This small molecule binds to this protein.
Small molecule (SMILES): CC(=O)N[C@@H]1[C@@H](O)[C@H](O)[C@@H](CO)O[C@H]1O

Binding-site contacts:
Ligand atom C6 contacts residue ASN706 of chain 1.C at 4.4 Å.
Ligand atom C7 contacts residue ASN706 of chain 1.C at 4.1 Å.
Ligand atom C3 contacts residue ASN706 of chain 1.C at 3.8 Å.
Ligand atom C2 contacts residue TYR793 of chain 1.B at 4.2 Å (hydrophobic).
Ligand atom C8 contacts residue TYR793 of chain 1.B at 3.5 Å (hydrophobic).
Ligand atom C4 contacts residue ASN706 of chain 1.C at 4.2 Å.
Ligand atom N2 contacts residue ASN706 of chain 1.C at 3.0 Å (h-bond).
Ligand atom O5 contacts residue ASN706 of chain 1.C at 2.3 Å (h-bond).
Ligand atom N2 contacts residue TYR793 of chain 1.B at 3.8 Å.
Ligand atom C1 contacts residue ASN706 of chain 1.C at 1.4 Å.
Ligand atom C2 contacts residue ASN706 of chain 1.C at 2.5 Å.
Ligand atom O7 contacts residue TYR793 of chain 1.B at 3.6 Å.
Ligand atom C7 contacts residue TYR793 of chain 1.B at 3.5 Å (hydrophobic).
Ligand atom C5 contacts residue ASN706 of chain 1.C at 3.6 Å.

Sequence of chain 1.C:
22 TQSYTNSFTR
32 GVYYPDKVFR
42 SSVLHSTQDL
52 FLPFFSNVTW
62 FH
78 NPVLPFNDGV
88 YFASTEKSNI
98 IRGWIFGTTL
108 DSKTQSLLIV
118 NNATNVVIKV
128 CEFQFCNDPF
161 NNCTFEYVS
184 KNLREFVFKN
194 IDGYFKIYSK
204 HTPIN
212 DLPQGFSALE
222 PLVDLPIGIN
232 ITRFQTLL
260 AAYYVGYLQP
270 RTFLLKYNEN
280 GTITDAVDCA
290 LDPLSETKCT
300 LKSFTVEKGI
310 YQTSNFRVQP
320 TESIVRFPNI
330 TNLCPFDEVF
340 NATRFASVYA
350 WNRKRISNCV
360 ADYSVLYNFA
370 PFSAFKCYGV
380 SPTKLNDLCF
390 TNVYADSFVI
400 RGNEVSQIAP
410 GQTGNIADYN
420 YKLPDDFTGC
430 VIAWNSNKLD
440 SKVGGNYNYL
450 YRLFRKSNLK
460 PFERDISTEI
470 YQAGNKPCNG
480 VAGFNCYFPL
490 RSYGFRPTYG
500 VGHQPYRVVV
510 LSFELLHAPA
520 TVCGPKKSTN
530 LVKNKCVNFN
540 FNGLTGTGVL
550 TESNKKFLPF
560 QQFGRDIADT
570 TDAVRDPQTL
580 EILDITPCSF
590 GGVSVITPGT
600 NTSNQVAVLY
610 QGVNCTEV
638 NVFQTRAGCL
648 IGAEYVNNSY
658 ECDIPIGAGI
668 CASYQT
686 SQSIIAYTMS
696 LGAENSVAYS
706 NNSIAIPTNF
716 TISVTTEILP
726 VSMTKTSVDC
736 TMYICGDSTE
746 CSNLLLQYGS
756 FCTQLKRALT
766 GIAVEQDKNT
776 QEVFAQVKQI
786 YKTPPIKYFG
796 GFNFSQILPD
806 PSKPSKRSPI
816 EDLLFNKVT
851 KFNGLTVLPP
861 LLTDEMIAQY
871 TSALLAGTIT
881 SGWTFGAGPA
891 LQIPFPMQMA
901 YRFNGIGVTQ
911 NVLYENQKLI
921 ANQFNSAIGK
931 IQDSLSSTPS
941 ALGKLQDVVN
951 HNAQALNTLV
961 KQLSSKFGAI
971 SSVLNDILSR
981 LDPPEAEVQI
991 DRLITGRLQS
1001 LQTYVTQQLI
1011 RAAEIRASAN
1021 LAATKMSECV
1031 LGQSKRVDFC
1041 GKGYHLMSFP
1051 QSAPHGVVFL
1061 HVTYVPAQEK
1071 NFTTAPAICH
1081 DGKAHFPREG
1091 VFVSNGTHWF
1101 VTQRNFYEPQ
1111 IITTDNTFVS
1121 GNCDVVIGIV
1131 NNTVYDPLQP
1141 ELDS

Sequence of chain 1.B:
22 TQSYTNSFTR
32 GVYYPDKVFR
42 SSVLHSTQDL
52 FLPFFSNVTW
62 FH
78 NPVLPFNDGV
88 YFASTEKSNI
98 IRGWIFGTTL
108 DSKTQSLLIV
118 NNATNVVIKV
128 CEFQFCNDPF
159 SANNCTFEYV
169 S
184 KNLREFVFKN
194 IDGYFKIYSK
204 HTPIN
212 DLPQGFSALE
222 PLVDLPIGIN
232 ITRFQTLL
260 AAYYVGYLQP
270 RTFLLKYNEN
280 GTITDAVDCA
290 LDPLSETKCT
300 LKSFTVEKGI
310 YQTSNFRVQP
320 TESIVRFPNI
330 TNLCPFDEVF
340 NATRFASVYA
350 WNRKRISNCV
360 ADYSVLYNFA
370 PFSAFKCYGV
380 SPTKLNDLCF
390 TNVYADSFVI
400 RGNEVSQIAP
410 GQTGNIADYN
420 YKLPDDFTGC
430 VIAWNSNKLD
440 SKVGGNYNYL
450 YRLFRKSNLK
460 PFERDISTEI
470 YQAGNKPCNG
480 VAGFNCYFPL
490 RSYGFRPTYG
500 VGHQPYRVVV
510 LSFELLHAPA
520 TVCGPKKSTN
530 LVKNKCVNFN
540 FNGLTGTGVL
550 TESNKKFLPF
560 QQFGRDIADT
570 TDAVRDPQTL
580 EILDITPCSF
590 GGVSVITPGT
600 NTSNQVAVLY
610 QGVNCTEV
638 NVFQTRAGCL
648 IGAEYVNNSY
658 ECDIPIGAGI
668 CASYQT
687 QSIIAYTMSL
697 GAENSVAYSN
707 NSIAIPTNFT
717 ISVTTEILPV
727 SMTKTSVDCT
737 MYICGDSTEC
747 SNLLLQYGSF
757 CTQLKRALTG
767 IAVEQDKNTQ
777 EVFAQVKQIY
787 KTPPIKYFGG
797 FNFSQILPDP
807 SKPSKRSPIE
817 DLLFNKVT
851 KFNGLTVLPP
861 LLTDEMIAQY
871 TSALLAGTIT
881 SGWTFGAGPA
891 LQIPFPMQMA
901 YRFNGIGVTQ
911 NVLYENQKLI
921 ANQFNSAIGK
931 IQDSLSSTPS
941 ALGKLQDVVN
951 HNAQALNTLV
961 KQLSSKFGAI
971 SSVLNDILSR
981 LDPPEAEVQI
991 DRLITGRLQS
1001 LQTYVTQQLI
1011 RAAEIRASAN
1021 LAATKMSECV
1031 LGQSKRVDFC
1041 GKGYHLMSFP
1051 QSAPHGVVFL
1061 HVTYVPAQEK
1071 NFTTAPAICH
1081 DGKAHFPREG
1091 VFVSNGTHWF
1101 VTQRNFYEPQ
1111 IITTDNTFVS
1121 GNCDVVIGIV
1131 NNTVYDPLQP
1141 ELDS